Binding-site contacts:
Ligand atom O2 contacts residue ARG210 of chain 1.H at 3.6 Å (salt-bridge).
Ligand atom O1 contacts residue MET276 of chain 1.H at 4.2 Å.
Ligand atom O2 contacts residue MG1 of chain 1.UA at 4.1 Å.
Ligand atom C1 contacts residue THR244 of chain 1.H at 4.1 Å.
Ligand atom C1 contacts residue MG1 of chain 1.UA at 2.9 Å.
Ligand atom O1 contacts residue MET207 of chain 1.H at 4.2 Å.
Ligand atom C1 contacts residue GLU188 of chain 1.H at 3.8 Å.
Ligand atom O3 contacts residue LYS186 of chain 1.H at 2.8 Å (salt-bridge).
Ligand atom C2 contacts residue THR244 of chain 1.H at 3.6 Å.
Ligand atom C2 contacts residue GLY211 of chain 1.H at 3.8 Å.
Ligand atom O1 contacts residue ALA209 of chain 1.H at 4.2 Å.
Ligand atom C1 contacts residue LYS186 of chain 1.H at 3.6 Å.
Ligand atom C2 contacts residue ALA209 of chain 1.H at 3.6 Å (hydrophobic).
Ligand atom O4 contacts residue ALA209 of chain 1.H at 3.9 Å.
Ligand atom O2 contacts residue GLY211 of chain 1.H at 3.0 Å (h-bond).
Ligand atom O3 contacts residue ALA209 of chain 1.H at 4.4 Å.
Ligand atom O2 contacts residue THR244 of chain 1.H at 2.6 Å (h-bond).
Ligand atom O3 contacts residue GLU188 of chain 1.H at 3.3 Å (salt-bridge).
Ligand atom O4 contacts residue GLU188 of chain 1.H at 3.1 Å (salt-bridge).
Ligand atom C2 contacts residue GLU188 of chain 1.H at 3.6 Å.
Ligand atom C2 contacts residue MG1 of chain 1.UA at 2.8 Å.
Ligand atom O4 contacts residue GLY211 of chain 1.H at 3.7 Å.
Ligand atom O4 contacts residue MG1 of chain 1.UA at 2.1 Å.
Ligand atom O3 contacts residue MG1 of chain 1.UA at 2.1 Å.
Ligand atom O1 contacts residue THR244 of chain 1.H at 3.7 Å.
Ligand atom C1 contacts residue ALA209 of chain 1.H at 3.9 Å (hydrophobic).
Ligand atom O2 contacts residue ALA209 of chain 1.H at 3.4 Å.
Ligand atom O2 contacts residue ASP212 of chain 1.H at 3.9 Å.
Ligand atom O1 contacts residue LYS186 of chain 1.H at 3.8 Å.
Ligand atom O1 contacts residue MG1 of chain 1.UA at 4.1 Å.
Ligand atom O4 contacts residue ASP212 of chain 1.H at 2.9 Å (salt-bridge).
Ligand atom O3 contacts residue ASP212 of chain 1.H at 4.1 Å.
Ligand atom C2 contacts residue ASP212 of chain 1.H at 3.8 Å.
Ligand atom O1 contacts residue ARG87 of chain 1.H at 3.9 Å.

The protein below binds the small molecule below.
Small molecule (SMILES): O=C([O-])C(=O)[O-]

Sequence of chain 1.H:
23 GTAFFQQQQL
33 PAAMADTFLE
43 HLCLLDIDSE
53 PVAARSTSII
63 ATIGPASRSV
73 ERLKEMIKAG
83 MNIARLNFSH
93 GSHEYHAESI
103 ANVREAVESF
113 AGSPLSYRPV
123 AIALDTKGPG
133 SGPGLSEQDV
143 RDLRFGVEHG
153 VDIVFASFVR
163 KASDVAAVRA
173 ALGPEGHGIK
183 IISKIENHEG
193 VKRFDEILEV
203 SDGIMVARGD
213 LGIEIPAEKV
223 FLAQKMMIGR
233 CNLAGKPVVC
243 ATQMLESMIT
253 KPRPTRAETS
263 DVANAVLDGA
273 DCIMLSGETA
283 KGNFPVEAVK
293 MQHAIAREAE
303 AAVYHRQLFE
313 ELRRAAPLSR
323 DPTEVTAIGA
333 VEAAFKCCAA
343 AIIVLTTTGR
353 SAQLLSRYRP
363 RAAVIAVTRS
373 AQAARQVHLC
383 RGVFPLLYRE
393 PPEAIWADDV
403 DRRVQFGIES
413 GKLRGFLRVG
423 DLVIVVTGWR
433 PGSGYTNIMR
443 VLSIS